Binding-site contacts:
Ligand atom N07 contacts residue PRO61 of chain 3.B at 3.9 Å.
Ligand atom C04 contacts residue PRO61 of chain 3.B at 3.9 Å (hydrophobic).
Ligand atom C05 contacts residue LEU60 of chain 3.B at 4.3 Å (hydrophobic).
Ligand atom C21 contacts residue ARG58 of chain 3.B at 3.7 Å.
Ligand atom C06 contacts residue PRO61 of chain 3.B at 4.0 Å (hydrophobic).
Ligand atom C03 contacts residue PRO61 of chain 3.B at 3.5 Å (hydrophobic).
Ligand atom O19 contacts residue PHE66 of chain 3.B at 3.5 Å.
Ligand atom C14 contacts residue ARG58 of chain 3.B at 3.0 Å.
Ligand atom C11 contacts residue LEU60 of chain 3.B at 3.9 Å (hydrophobic).
Ligand atom C02 contacts residue PRO61 of chain 3.B at 3.5 Å (hydrophobic).
Ligand atom C33 contacts residue PHE66 of chain 3.B at 3.8 Å (hydrophobic).
Ligand atom C06 contacts residue VAL59 of chain 3.B at 3.2 Å (hydrophobic).
Ligand atom C23 contacts residue SER55 of chain 3.B at 3.7 Å.
Ligand atom C20 contacts residue PHE66 of chain 3.B at 4.1 Å (hydrophobic).
Ligand atom C05 contacts residue ARG58 of chain 3.B at 4.1 Å.
Ligand atom C21 contacts residue ASP54 of chain 3.B at 4.0 Å.
Ligand atom C23 contacts residue ASP54 of chain 3.B at 2.5 Å.
Ligand atom O26 contacts residue ASP54 of chain 3.B at 4.0 Å.
Ligand atom C13 contacts residue ARG58 of chain 3.B at 3.4 Å.
Ligand atom C05 contacts residue PRO61 of chain 3.B at 4.0 Å (hydrophobic).
Ligand atom C27 contacts residue SER55 of chain 3.B at 3.9 Å.
Ligand atom C15 contacts residue ARG58 of chain 3.B at 3.3 Å.
Ligand atom C28 contacts residue SER55 of chain 3.B at 2.9 Å.
Ligand atom C01 contacts residue PRO61 of chain 3.B at 3.9 Å (hydrophobic).
Ligand atom C21 contacts residue PRO68 of chain 3.B at 4.0 Å (hydrophobic).
Ligand atom C32 contacts residue PRO68 of chain 3.B at 4.1 Å (hydrophobic).
Ligand atom C05 contacts residue VAL59 of chain 3.B at 3.2 Å (hydrophobic).
Ligand atom O36 contacts residue ALA69 of chain 3.B at 4.0 Å.
Ligand atom C31 contacts residue PRO68 of chain 3.B at 4.1 Å (hydrophobic).
Ligand atom C23 contacts residue PRO68 of chain 3.B at 3.8 Å (hydrophobic).
Ligand atom C30 contacts residue SER55 of chain 3.B at 4.0 Å.
Ligand atom C29 contacts residue SER55 of chain 3.B at 3.0 Å.
Ligand atom C22 contacts residue ASP54 of chain 3.B at 2.9 Å.
Ligand atom C24 contacts residue ASP54 of chain 3.B at 3.5 Å.
Ligand atom C06 contacts residue LEU60 of chain 3.B at 4.0 Å (hydrophobic).
Ligand atom C21 contacts residue PHE66 of chain 3.B at 3.6 Å (hydrophobic).
Ligand atom C22 contacts residue PRO68 of chain 3.B at 3.6 Å (hydrophobic).
Ligand atom C10 contacts residue ARG58 of chain 3.B at 4.2 Å.
Ligand atom C22 contacts residue ARG58 of chain 3.B at 3.9 Å.
Ligand atom O19 contacts residue LEU60 of chain 3.B at 4.0 Å.

A protein and the small-molecule ligand that binds it are described below.
Small molecule (SMILES): O=C(O)c1ccc(Oc2cccc(COc3cccc(-c4c(C(=O)O)[nH]c5ccccc45)c3)c2)cc1

Sequence of chain 3.B:
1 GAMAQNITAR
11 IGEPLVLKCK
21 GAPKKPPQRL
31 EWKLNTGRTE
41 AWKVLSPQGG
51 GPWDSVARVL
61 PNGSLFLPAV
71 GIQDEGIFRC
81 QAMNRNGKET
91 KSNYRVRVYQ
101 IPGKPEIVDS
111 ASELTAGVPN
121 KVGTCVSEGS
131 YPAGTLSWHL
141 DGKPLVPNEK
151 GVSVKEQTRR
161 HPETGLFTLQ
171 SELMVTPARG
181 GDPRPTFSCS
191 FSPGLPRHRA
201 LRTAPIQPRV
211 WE